Sequence of chain 8.A:
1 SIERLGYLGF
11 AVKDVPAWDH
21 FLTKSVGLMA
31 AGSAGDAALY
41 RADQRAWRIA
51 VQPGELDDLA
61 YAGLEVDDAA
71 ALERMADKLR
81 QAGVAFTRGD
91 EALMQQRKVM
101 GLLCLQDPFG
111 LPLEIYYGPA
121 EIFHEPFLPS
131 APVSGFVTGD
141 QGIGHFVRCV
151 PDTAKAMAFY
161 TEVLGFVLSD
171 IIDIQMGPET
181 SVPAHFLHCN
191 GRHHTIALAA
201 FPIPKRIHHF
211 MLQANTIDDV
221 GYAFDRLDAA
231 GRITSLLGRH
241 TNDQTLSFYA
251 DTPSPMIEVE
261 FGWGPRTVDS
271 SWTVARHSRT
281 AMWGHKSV

A small-molecule ligand and the protein it binds are described below.
Small molecule (SMILES): Oc1cccc(-c2ccccc2)c1O

Binding-site contacts:
Ligand atom CK4 contacts residue HIS194 of chain 8.A at 3.2 Å.
Ligand atom CK2 contacts residue HIS240 of chain 8.A at 3.5 Å.
Ligand atom OK1 contacts residue HIS194 of chain 8.A at 2.6 Å (h-bond).
Ligand atom CK7 contacts residue TYR249 of chain 8.A at 3.6 Å (hydrophobic).
Ligand atom CK1 contacts residue ILE172 of chain 8.A at 4.0 Å (hydrophobic).
Ligand atom CK4 contacts residue PHE186 of chain 8.A at 3.9 Å (hydrophobic).
Ligand atom CK6 contacts residue ASN242 of chain 8.A at 3.4 Å.
Ligand atom CKA contacts residue HIS208 of chain 8.A at 3.6 Å.
Ligand atom OK1 contacts residue HIS145 of chain 8.A at 3.0 Å (h-bond).
Ligand atom OK2 contacts residue HIS145 of chain 8.A at 3.9 Å.
Ligand atom CK6 contacts residue HIS240 of chain 8.A at 3.2 Å.
Ligand atom CK2 contacts residue TYR249 of chain 8.A at 3.5 Å (hydrophobic).
Ligand atom CKC contacts residue THR280 of chain 8.A at 3.6 Å.
Ligand atom CK1 contacts residue HIS240 of chain 8.A at 3.5 Å.
Ligand atom CK6 contacts residue ILE172 of chain 8.A at 3.7 Å (hydrophobic).
Ligand atom CK6 contacts residue PHE186 of chain 8.A at 3.5 Å (hydrophobic).
Ligand atom CKA contacts residue PHE201 of chain 8.A at 3.9 Å (hydrophobic).
Ligand atom OK2 contacts residue TYR249 of chain 8.A at 2.7 Å (h-bond).
Ligand atom CK9 contacts residue PHE201 of chain 8.A at 3.7 Å (hydrophobic).
Ligand atom OK2 contacts residue HIS209 of chain 8.A at 2.7 Å.
Ligand atom CK5 contacts residue ASN242 of chain 8.A at 3.5 Å.
Ligand atom CK3 contacts residue HIS240 of chain 8.A at 3.5 Å.
Ligand atom CK4 contacts residue HIS240 of chain 8.A at 3.3 Å.
Ligand atom OK2 contacts residue GLU260 of chain 8.A at 3.3 Å (salt-bridge).
Ligand atom CK5 contacts residue HIS240 of chain 8.A at 3.4 Å.
Ligand atom CK9 contacts residue ILE174 of chain 8.A at 4.0 Å (hydrophobic).
Ligand atom OK1 contacts residue GLU260 of chain 8.A at 3.4 Å (salt-bridge).
Ligand atom CK5 contacts residue HIS194 of chain 8.A at 3.4 Å.
Ligand atom CK1 contacts residue PHE186 of chain 8.A at 3.5 Å (hydrophobic).
Ligand atom OK1 contacts residue FE21 of chain 8.B at 2.3 Å.
Ligand atom CK1 contacts residue THR280 of chain 8.A at 3.8 Å.
Ligand atom CKC contacts residue TYR249 of chain 8.A at 3.5 Å (hydrophobic).
Ligand atom OK1 contacts residue HIS240 of chain 8.A at 3.6 Å (h-bond).
Ligand atom CK5 contacts residue PHE186 of chain 8.A at 3.6 Å (hydrophobic).
Ligand atom OK2 contacts residue FE21 of chain 8.B at 2.0 Å.
Ligand atom CK4 contacts residue TYR249 of chain 8.A at 3.9 Å (hydrophobic).
Ligand atom CK3 contacts residue TYR249 of chain 8.A at 3.1 Å (hydrophobic).
Ligand atom CK8 contacts residue HIS209 of chain 8.A at 3.7 Å.
Ligand atom CK3 contacts residue FE21 of chain 8.B at 2.9 Å.
Ligand atom CK4 contacts residue FE21 of chain 8.B at 3.0 Å.